Sequence of chain 1.A:
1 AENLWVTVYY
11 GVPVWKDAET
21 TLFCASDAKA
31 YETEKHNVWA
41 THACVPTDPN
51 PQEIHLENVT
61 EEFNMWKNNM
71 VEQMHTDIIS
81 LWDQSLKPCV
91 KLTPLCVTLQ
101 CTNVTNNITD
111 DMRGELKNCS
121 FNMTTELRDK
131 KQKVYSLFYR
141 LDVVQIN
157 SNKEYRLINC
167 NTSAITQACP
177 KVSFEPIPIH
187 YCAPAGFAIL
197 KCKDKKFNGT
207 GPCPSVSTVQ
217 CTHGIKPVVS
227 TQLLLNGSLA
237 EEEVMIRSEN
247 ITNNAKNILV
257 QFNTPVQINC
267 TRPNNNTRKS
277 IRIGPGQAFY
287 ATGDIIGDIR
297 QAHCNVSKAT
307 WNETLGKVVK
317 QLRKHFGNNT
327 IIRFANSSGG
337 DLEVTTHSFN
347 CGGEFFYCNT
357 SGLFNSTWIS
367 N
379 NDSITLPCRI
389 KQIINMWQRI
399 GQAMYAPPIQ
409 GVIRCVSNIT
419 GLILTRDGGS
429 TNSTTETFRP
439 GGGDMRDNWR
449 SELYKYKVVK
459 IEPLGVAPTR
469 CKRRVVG

Binding-site contacts:
Ligand atom O7 contacts residue ASN332 of chain 1.A at 4.2 Å.
Ligand atom C2 contacts residue NAG1 of chain 1.W at 4.1 Å.
Ligand atom C1 contacts residue ASN332 of chain 1.A at 3.0 Å.
Ligand atom O6 contacts residue NAG1 of chain 1.X at 3.2 Å.
Ligand atom N2 contacts residue NAG1 of chain 1.W at 3.8 Å.
Ligand atom O6 contacts residue NAG2 of chain 1.W at 3.4 Å (h-bond).
Ligand atom O6 contacts residue NAG1 of chain 1.W at 4.1 Å.
Ligand atom O7 contacts residue SER357 of chain 1.A at 3.1 Å (h-bond).
Ligand atom C1 contacts residue NAG2 of chain 1.W at 4.5 Å.
Ligand atom O5 contacts residue SER357 of chain 1.A at 4.4 Å.
Ligand atom C8 contacts residue SER333 of chain 1.A at 3.9 Å.
Ligand atom C8 contacts residue NAG1 of chain 1.W at 3.9 Å.
Ligand atom C7 contacts residue SER333 of chain 1.A at 4.3 Å.
Ligand atom O7 contacts residue NAG1 of chain 1.W at 2.8 Å (h-bond).
Ligand atom C8 contacts residue THR341 of chain 1.A at 4.3 Å.
Ligand atom C4 contacts residue NAG2 of chain 1.W at 4.4 Å.
Ligand atom C1 contacts residue NAG1 of chain 1.W at 4.4 Å.
Ligand atom N2 contacts residue NAG2 of chain 1.W at 3.7 Å.
Ligand atom O5 contacts residue NAG2 of chain 1.W at 4.5 Å.
Ligand atom C5 contacts residue ASN332 of chain 1.A at 4.4 Å.
Ligand atom C3 contacts residue NAG2 of chain 1.W at 4.3 Å.
Ligand atom C1 contacts residue SER357 of chain 1.A at 4.0 Å.
Ligand atom C8 contacts residue NAG2 of chain 1.W at 4.2 Å.
Ligand atom C7 contacts residue NAG1 of chain 1.W at 3.2 Å.
Ligand atom C4 contacts residue NAG1 of chain 1.W at 4.2 Å.
Ligand atom C7 contacts residue NAG2 of chain 1.W at 4.5 Å.
Ligand atom C2 contacts residue ASN332 of chain 1.A at 4.3 Å.
Ligand atom C7 contacts residue SER357 of chain 1.A at 4.2 Å.
Ligand atom O4 contacts residue NAG2 of chain 1.W at 3.6 Å.
Ligand atom O7 contacts residue ASN355 of chain 1.A at 4.2 Å.
Ligand atom C5 contacts residue NAG2 of chain 1.W at 3.7 Å.
Ligand atom C6 contacts residue NAG1 of chain 1.X at 3.8 Å.
Ligand atom C6 contacts residue NAG2 of chain 1.W at 3.7 Å.
Ligand atom O5 contacts residue ASN332 of chain 1.A at 3.1 Å (h-bond).
Ligand atom O5 contacts residue NAG1 of chain 1.X at 4.2 Å.

The protein below binds the small molecule below.
Small molecule (SMILES): CC(=O)N[C@H]1[C@H](O[C@H]2[C@H](O)[C@@H](NC(C)=O)CO[C@@H]2CO)O[C@H](CO)[C@@H](O)[C@@H]1O